Binding-site contacts:
Ligand atom O6 contacts residue GLY67 of chain 1.B at 3.1 Å (h-bond).
Ligand atom O4 contacts residue GLY91 of chain 1.B at 3.4 Å (h-bond).
Ligand atom C5 contacts residue ASP71 of chain 1.B at 4.0 Å.
Ligand atom C4 contacts residue GLY91 of chain 1.B at 3.5 Å.
Ligand atom O2 contacts residue GLY91 of chain 1.B at 4.1 Å.
Ligand atom O6 contacts residue SER66 of chain 1.B at 4.2 Å.
Ligand atom C6 contacts residue TYR69 of chain 1.B at 3.7 Å (hydrophobic).
Ligand atom O6 contacts residue TYR69 of chain 1.B at 2.9 Å (h-bond).
Ligand atom C5 contacts residue TYR29 of chain 1.B at 4.1 Å (hydrophobic).
Ligand atom O1 contacts residue ASP68 of chain 1.B at 4.0 Å.
Ligand atom C4 contacts residue GLY67 of chain 1.B at 4.5 Å.
Ligand atom C5 contacts residue ASP68 of chain 1.B at 4.0 Å.
Ligand atom C6 contacts residue ASP68 of chain 1.B at 3.8 Å.
Ligand atom O4 contacts residue ASP71 of chain 1.B at 2.6 Å (salt-bridge).
Ligand atom C4 contacts residue ASP71 of chain 1.B at 3.4 Å.
Ligand atom O4 contacts residue GLY90 of chain 1.B at 3.6 Å.
Ligand atom O3 contacts residue GLY90 of chain 1.B at 3.9 Å.
Ligand atom C5 contacts residue GLY67 of chain 1.B at 4.5 Å.
Ligand atom C6 contacts residue TYR29 of chain 1.B at 3.6 Å (hydrophobic).
Ligand atom C6 contacts residue ASP71 of chain 1.B at 3.5 Å.
Ligand atom O6 contacts residue ASP71 of chain 1.B at 2.7 Å (salt-bridge).
Ligand atom O5 contacts residue GLY67 of chain 1.B at 3.9 Å.
Ligand atom C6 contacts residue GLY67 of chain 1.B at 4.4 Å.
Ligand atom O2 contacts residue GLY67 of chain 1.B at 3.4 Å.
Ligand atom C4 contacts residue GLY90 of chain 1.B at 4.3 Å.
Ligand atom O6 contacts residue ASP68 of chain 1.B at 3.0 Å (salt-bridge).
Ligand atom O5 contacts residue ASP68 of chain 1.B at 3.0 Å (salt-bridge).
Ligand atom O3 contacts residue GLY91 of chain 1.B at 2.9 Å (h-bond).
Ligand atom O2 contacts residue ASP68 of chain 1.B at 4.1 Å.
Ligand atom C3 contacts residue GLY91 of chain 1.B at 3.8 Å.
Ligand atom O4 contacts residue TYR29 of chain 1.B at 3.7 Å.
Ligand atom C1 contacts residue ASP68 of chain 1.B at 3.8 Å.
Ligand atom O5 contacts residue TYR69 of chain 1.B at 4.5 Å.

This small molecule binds to this protein.
Small molecule (SMILES): OC[C@H]1O[C@H](O)[C@@H](O)[C@@H](O)[C@@H]1O

Sequence of chain 1.B:
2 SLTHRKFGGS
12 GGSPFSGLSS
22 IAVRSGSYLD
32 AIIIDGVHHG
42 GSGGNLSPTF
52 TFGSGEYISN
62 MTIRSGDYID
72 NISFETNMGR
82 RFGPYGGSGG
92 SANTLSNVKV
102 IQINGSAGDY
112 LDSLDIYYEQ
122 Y